The small molecule below binds the protein below.
Small molecule (SMILES): CC(=O)N[C@H]1[C@H](O[C@H]2[C@H](O)[C@@H](NC(C)=O)CO[C@@H]2CO)O[C@H](CO)[C@@H](O)[C@@H]1O

Binding-site contacts:
Ligand atom O5 contacts residue ASN88 of chain 1.A at 2.4 Å (h-bond).
Ligand atom N2 contacts residue ASP89 of chain 1.A at 4.0 Å.
Ligand atom C2 contacts residue ARG73 of chain 1.A at 3.7 Å.
Ligand atom C5 contacts residue ASN88 of chain 1.A at 3.7 Å.
Ligand atom C7 contacts residue ARG73 of chain 1.A at 4.1 Å.
Ligand atom O7 contacts residue ALA71 of chain 1.A at 3.6 Å.
Ligand atom C3 contacts residue ARG73 of chain 1.A at 4.3 Å.
Ligand atom O5 contacts residue ALA71 of chain 1.A at 4.0 Å.
Ligand atom O5 contacts residue HIS72 of chain 1.A at 3.9 Å.
Ligand atom C1 contacts residue ASP89 of chain 1.A at 3.9 Å.
Ligand atom C4 contacts residue ARG73 of chain 1.A at 3.9 Å.
Ligand atom C8 contacts residue ALA71 of chain 1.A at 4.2 Å (hydrophobic).
Ligand atom C7 contacts residue ASP89 of chain 1.A at 4.1 Å.
Ligand atom C6 contacts residue ASN88 of chain 1.A at 4.4 Å.
Ligand atom O5 contacts residue ARG73 of chain 1.A at 3.3 Å (salt-bridge).
Ligand atom C1 contacts residue ASN88 of chain 1.A at 1.5 Å.
Ligand atom C2 contacts residue ASN88 of chain 1.A at 2.4 Å.
Ligand atom C3 contacts residue ASN88 of chain 1.A at 3.8 Å.
Ligand atom N2 contacts residue ASN88 of chain 1.A at 3.0 Å (h-bond).
Ligand atom N2 contacts residue ARG73 of chain 1.A at 4.3 Å.
Ligand atom C2 contacts residue ASP89 of chain 1.A at 4.4 Å.
Ligand atom O7 contacts residue ASN88 of chain 1.A at 3.3 Å (h-bond).
Ligand atom C7 contacts residue ALA71 of chain 1.A at 4.2 Å (hydrophobic).
Ligand atom C1 contacts residue ARG73 of chain 1.A at 3.8 Å.
Ligand atom C6 contacts residue ARG73 of chain 1.A at 3.5 Å.
Ligand atom C7 contacts residue ASN88 of chain 1.A at 3.3 Å.
Ligand atom C5 contacts residue ARG73 of chain 1.A at 4.0 Å.
Ligand atom C5 contacts residue ALA71 of chain 1.A at 3.9 Å (hydrophobic).
Ligand atom O7 contacts residue ARG73 of chain 1.A at 3.2 Å (salt-bridge).
Ligand atom C4 contacts residue ASN88 of chain 1.A at 4.2 Å.
Ligand atom C8 contacts residue ASP89 of chain 1.A at 3.8 Å.
Ligand atom O6 contacts residue ARG73 of chain 1.A at 4.1 Å.
Ligand atom C5 contacts residue HIS72 of chain 1.A at 4.5 Å.

Sequence of chain 1.A:
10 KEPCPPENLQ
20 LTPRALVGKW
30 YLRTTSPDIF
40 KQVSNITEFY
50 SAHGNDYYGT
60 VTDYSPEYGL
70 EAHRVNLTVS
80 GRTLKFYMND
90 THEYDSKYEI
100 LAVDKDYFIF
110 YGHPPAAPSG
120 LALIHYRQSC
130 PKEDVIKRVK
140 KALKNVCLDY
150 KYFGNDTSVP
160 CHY